Sequence of chain 1.A:
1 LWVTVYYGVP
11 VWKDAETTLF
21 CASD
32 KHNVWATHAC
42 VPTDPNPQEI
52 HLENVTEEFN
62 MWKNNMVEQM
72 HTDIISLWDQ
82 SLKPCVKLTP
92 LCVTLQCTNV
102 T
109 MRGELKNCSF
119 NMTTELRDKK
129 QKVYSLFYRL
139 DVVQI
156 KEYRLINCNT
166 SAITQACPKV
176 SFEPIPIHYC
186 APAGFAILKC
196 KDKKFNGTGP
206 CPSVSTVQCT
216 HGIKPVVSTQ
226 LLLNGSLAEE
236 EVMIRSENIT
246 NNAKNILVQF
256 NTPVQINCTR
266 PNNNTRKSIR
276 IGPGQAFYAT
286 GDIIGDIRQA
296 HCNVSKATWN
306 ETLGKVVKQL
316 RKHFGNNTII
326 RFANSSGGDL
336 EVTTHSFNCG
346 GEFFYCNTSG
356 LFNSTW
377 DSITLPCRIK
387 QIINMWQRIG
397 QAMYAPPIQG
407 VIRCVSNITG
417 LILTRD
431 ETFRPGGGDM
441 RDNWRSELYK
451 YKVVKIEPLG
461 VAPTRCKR

A protein and the small-molecule ligand that binds it are described below.
Small molecule (SMILES): CC(=O)N[C@@H]1[C@@H](O)[C@H](O)[C@@H](CO)O[C@H]1O

Binding-site contacts:
Ligand atom C8 contacts residue ASN298 of chain 1.A at 4.3 Å.
Ligand atom C7 contacts residue HIS296 of chain 1.A at 4.2 Å.
Ligand atom C6 contacts residue THR380 of chain 1.A at 4.3 Å.
Ligand atom C2 contacts residue HIS296 of chain 1.A at 4.3 Å.
Ligand atom C8 contacts residue THR264 of chain 1.A at 3.2 Å.
Ligand atom C8 contacts residue ARG409 of chain 1.A at 3.3 Å.
Ligand atom O5 contacts residue ASN298 of chain 1.A at 2.4 Å (h-bond).
Ligand atom C4 contacts residue ASN298 of chain 1.A at 4.2 Å.
Ligand atom O7 contacts residue ASN298 of chain 1.A at 2.9 Å (h-bond).
Ligand atom C8 contacts residue HIS296 of chain 1.A at 4.1 Å.
Ligand atom C2 contacts residue ASN298 of chain 1.A at 2.4 Å.
Ligand atom O5 contacts residue THR380 of chain 1.A at 4.0 Å.
Ligand atom O5 contacts residue SER378 of chain 1.A at 3.8 Å.
Ligand atom C7 contacts residue ASN298 of chain 1.A at 3.0 Å.
Ligand atom C5 contacts residue THR380 of chain 1.A at 4.2 Å.
Ligand atom C5 contacts residue ASN298 of chain 1.A at 3.7 Å.
Ligand atom N2 contacts residue ASN298 of chain 1.A at 2.9 Å (h-bond).
Ligand atom C1 contacts residue ASN298 of chain 1.A at 1.4 Å.
Ligand atom C7 contacts residue ARG409 of chain 1.A at 4.4 Å.
Ligand atom O7 contacts residue ARG409 of chain 1.A at 4.5 Å.
Ligand atom N2 contacts residue HIS296 of chain 1.A at 3.5 Å (h-bond).
Ligand atom C3 contacts residue ASN298 of chain 1.A at 3.8 Å.
Ligand atom C1 contacts residue THR380 of chain 1.A at 4.5 Å.
Ligand atom C6 contacts residue SER378 of chain 1.A at 4.1 Å.
Ligand atom C1 contacts residue HIS296 of chain 1.A at 4.3 Å.